Sequence of chain 1.B:
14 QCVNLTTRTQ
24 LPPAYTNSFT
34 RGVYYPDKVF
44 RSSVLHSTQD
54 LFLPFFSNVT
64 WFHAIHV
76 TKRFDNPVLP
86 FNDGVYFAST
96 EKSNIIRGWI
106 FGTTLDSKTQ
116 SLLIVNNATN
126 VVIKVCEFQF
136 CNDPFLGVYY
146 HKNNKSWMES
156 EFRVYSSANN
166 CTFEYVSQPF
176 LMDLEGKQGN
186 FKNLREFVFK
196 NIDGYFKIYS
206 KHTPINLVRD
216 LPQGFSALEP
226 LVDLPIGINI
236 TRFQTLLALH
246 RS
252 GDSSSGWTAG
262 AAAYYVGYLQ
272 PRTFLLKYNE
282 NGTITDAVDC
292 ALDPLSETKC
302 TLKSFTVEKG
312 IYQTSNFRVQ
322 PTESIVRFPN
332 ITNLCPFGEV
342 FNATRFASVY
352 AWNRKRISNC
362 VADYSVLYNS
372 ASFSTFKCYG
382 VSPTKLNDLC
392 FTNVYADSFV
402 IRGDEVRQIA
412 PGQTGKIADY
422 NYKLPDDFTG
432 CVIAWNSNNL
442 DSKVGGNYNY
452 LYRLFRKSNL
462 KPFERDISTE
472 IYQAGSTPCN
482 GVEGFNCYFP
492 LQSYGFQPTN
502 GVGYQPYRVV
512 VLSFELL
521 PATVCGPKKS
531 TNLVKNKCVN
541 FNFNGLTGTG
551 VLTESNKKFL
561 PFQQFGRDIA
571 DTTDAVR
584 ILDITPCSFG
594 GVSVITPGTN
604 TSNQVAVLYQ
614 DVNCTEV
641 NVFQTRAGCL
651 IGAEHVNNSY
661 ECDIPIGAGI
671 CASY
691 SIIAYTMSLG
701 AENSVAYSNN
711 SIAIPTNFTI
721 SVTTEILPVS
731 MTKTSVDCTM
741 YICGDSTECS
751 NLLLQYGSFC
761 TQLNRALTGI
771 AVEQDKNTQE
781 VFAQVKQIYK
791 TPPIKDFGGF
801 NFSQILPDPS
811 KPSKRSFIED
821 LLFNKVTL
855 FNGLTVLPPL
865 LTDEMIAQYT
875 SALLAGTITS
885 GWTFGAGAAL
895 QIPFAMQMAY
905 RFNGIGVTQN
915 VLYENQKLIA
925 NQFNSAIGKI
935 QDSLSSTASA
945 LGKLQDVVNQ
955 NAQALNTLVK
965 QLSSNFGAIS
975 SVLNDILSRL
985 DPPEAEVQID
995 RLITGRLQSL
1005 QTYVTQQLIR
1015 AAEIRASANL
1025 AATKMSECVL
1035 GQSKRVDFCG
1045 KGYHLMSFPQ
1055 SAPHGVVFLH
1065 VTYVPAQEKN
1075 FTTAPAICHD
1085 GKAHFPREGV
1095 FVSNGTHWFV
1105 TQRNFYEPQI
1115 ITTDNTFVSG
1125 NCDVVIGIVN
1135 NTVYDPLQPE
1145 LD

The protein below binds the small molecule below.
Small molecule (SMILES): CC(=O)N[C@H]1[C@H](O[C@H]2[C@H](O)[C@@H](NC(C)=O)CO[C@@H]2CO)O[C@H](CO)[C@@H](O)[C@@H]1O

Sequence of chain 1.C:
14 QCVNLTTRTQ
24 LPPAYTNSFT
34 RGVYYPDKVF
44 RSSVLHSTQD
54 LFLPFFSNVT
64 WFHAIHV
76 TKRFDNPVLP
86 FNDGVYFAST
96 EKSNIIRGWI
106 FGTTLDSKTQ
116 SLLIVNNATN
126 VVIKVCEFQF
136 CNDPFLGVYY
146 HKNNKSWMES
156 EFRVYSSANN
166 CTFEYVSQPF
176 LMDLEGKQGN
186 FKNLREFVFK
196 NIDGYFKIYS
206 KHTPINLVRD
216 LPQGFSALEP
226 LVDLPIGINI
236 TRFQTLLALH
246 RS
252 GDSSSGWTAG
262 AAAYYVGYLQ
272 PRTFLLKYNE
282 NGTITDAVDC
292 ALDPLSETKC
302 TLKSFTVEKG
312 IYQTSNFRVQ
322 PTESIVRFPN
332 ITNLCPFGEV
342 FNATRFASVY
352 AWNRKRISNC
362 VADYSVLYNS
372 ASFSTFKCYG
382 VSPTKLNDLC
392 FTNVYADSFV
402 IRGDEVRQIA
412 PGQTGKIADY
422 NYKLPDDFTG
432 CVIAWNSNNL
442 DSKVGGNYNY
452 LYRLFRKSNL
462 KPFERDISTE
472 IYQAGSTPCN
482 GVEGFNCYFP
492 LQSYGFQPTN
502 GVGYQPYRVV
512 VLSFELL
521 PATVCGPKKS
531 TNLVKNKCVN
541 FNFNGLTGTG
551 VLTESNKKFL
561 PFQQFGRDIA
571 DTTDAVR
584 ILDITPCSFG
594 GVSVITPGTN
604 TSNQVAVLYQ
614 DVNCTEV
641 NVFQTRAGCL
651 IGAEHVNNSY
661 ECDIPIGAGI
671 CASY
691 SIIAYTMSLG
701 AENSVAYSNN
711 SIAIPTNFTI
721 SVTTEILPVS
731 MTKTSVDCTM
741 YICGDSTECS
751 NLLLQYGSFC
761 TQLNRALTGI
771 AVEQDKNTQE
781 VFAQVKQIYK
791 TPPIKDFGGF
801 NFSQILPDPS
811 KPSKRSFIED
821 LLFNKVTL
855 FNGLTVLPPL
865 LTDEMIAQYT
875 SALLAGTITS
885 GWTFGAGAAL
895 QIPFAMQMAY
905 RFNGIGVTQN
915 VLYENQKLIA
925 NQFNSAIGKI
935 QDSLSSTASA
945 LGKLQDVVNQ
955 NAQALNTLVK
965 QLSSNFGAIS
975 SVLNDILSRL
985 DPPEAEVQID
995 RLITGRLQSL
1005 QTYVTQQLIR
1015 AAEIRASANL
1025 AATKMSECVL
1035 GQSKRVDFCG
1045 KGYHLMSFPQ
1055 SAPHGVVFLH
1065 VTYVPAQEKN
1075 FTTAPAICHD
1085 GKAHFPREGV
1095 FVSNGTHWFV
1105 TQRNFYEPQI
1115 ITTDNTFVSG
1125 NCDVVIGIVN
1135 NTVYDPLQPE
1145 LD

Binding-site contacts:
Ligand atom O7 contacts residue ASN234 of chain 1.C at 3.0 Å (h-bond).
Ligand atom C8 contacts residue ASN234 of chain 1.C at 4.3 Å.
Ligand atom C3 contacts residue ASN234 of chain 1.C at 3.8 Å.
Ligand atom O5 contacts residue THR236 of chain 1.C at 4.0 Å.
Ligand atom C5 contacts residue ASN234 of chain 1.C at 3.7 Å.
Ligand atom C7 contacts residue ASN234 of chain 1.C at 3.1 Å.
Ligand atom C1 contacts residue ASN234 of chain 1.C at 1.4 Å.
Ligand atom O6 contacts residue THR108 of chain 1.C at 3.0 Å.
Ligand atom C8 contacts residue GLU465 of chain 1.B at 4.1 Å.
Ligand atom C1 contacts residue THR236 of chain 1.C at 4.0 Å.
Ligand atom N2 contacts residue ASN234 of chain 1.C at 2.9 Å (h-bond).
Ligand atom O5 contacts residue ASN234 of chain 1.C at 2.4 Å (h-bond).
Ligand atom C6 contacts residue THR108 of chain 1.C at 3.4 Å.
Ligand atom O6 contacts residue THR236 of chain 1.C at 4.1 Å.
Ligand atom C2 contacts residue ASN234 of chain 1.C at 2.5 Å.
Ligand atom C5 contacts residue THR236 of chain 1.C at 4.1 Å.
Ligand atom C1 contacts residue THR108 of chain 1.C at 4.5 Å.
Ligand atom C5 contacts residue THR108 of chain 1.C at 4.0 Å.
Ligand atom O5 contacts residue THR108 of chain 1.C at 3.6 Å.
Ligand atom C4 contacts residue ASN234 of chain 1.C at 4.2 Å.